A small-molecule ligand and the protein it binds are described below.
Small molecule (SMILES): Cc1cccc(O)c1

Binding-site contacts:
Ligand atom O1 contacts residue VAL2 of chain 1.R at 4.3 Å.
Ligand atom O1 contacts residue CYS11 of chain 1.M at 2.8 Å (h-bond).
Ligand atom C5 contacts residue LEU11 of chain 1.N at 3.5 Å (hydrophobic).
Ligand atom C2 contacts residue LEU11 of chain 1.N at 4.2 Å (hydrophobic).
Ligand atom C3 contacts residue ALA14 of chain 1.N at 4.4 Å (hydrophobic).
Ligand atom C5 contacts residue CYS7 of chain 1.N at 4.4 Å (hydrophobic).
Ligand atom C7 contacts residue LEU17 of chain 1.T at 3.8 Å (hydrophobic).
Ligand atom C1 contacts residue CYS11 of chain 1.M at 3.8 Å (hydrophobic).
Ligand atom C2 contacts residue VAL10 of chain 1.M at 4.3 Å (hydrophobic).
Ligand atom C6 contacts residue LEU11 of chain 1.N at 3.4 Å (hydrophobic).
Ligand atom C3 contacts residue LEU11 of chain 1.N at 4.3 Å (hydrophobic).
Ligand atom C4 contacts residue HIS5 of chain 1.R at 3.4 Å.
Ligand atom C4 contacts residue HIS10 of chain 1.N at 4.1 Å.
Ligand atom C7 contacts residue HIS5 of chain 1.R at 3.6 Å.
Ligand atom C3 contacts residue LEU16 of chain 1.M at 4.3 Å (hydrophobic).
Ligand atom O1 contacts residue SER9 of chain 1.M at 3.6 Å (h-bond).
Ligand atom C1 contacts residue VAL10 of chain 1.M at 4.3 Å (hydrophobic).
Ligand atom C6 contacts residue CYS6 of chain 1.M at 3.3 Å (hydrophobic).
Ligand atom C6 contacts residue CYS7 of chain 1.N at 4.2 Å (hydrophobic).
Ligand atom C5 contacts residue HIS5 of chain 1.R at 4.1 Å.
Ligand atom C1 contacts residue CYS6 of chain 1.M at 3.3 Å (hydrophobic).
Ligand atom C2 contacts residue HIS5 of chain 1.R at 4.3 Å.
Ligand atom C4 contacts residue ALA14 of chain 1.N at 4.5 Å (hydrophobic).
Ligand atom C6 contacts residue VAL2 of chain 1.R at 4.2 Å (hydrophobic).
Ligand atom C7 contacts residue CYS11 of chain 1.M at 4.4 Å (hydrophobic).
Ligand atom C5 contacts residue HIS10 of chain 1.N at 4.1 Å.
Ligand atom O1 contacts residue CYS6 of chain 1.M at 2.5 Å (h-bond).
Ligand atom C7 contacts residue ALA14 of chain 1.N at 3.6 Å (hydrophobic).
Ligand atom C7 contacts residue LEU16 of chain 1.M at 3.7 Å (hydrophobic).
Ligand atom C3 contacts residue HIS5 of chain 1.R at 3.5 Å.
Ligand atom C1 contacts residue LEU11 of chain 1.N at 3.8 Å (hydrophobic).
Ligand atom O1 contacts residue LEU11 of chain 1.N at 4.4 Å.
Ligand atom C7 contacts residue LEU13 of chain 1.M at 4.2 Å (hydrophobic).
Ligand atom C4 contacts residue LEU11 of chain 1.N at 4.0 Å (hydrophobic).
Ligand atom O1 contacts residue VAL10 of chain 1.M at 3.4 Å.
Ligand atom C2 contacts residue CYS11 of chain 1.M at 3.6 Å (hydrophobic).

Sequence of chain 1.N:
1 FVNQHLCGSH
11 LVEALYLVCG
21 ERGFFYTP

Sequence of chain 1.T:
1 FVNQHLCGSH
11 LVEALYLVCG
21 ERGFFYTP

Sequence of chain 1.R:
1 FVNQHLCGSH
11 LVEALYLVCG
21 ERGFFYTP

Sequence of chain 1.M:
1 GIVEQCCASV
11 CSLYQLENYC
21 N